Sequence of chain 1.A:
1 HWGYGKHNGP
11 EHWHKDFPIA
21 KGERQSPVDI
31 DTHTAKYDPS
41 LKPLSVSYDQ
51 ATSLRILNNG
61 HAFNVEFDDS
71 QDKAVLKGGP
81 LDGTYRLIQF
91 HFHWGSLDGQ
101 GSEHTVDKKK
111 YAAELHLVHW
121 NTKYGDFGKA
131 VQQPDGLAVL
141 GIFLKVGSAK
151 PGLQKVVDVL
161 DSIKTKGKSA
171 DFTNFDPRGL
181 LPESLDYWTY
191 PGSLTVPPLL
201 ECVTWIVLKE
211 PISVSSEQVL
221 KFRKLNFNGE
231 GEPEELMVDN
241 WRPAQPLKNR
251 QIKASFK

Binding-site contacts:
Ligand atom C10 contacts residue HIS91 of chain 1.A at 3.3 Å.
Ligand atom N4 contacts residue ZN1 of chain 1.B at 1.9 Å.
Ligand atom C5 contacts residue VAL196 of chain 1.A at 3.8 Å (hydrophobic).
Ligand atom N4 contacts residue HIS93 of chain 1.A at 3.3 Å (h-bond).
Ligand atom C5 contacts residue HIS91 of chain 1.A at 3.3 Å.
Ligand atom C20 contacts residue VAL196 of chain 1.A at 3.7 Å (hydrophobic).
Ligand atom C17 contacts residue PHE127 of chain 1.A at 2.5 Å (hydrophobic).
Ligand atom S1 contacts residue ZN1 of chain 1.B at 3.1 Å.
Ligand atom F11 contacts residue HIS93 of chain 1.A at 2.9 Å.
Ligand atom C6 contacts residue VAL196 of chain 1.A at 3.5 Å (hydrophobic).
Ligand atom O3 contacts residue VAL196 of chain 1.A at 3.8 Å.
Ligand atom C6 contacts residue HIS91 of chain 1.A at 3.4 Å.
Ligand atom N14 contacts residue HIS91 of chain 1.A at 3.6 Å.
Ligand atom F13 contacts residue ASN64 of chain 1.A at 3.7 Å.
Ligand atom C21 contacts residue PRO198 of chain 1.A at 3.8 Å (hydrophobic).
Ligand atom C22 contacts residue PRO198 of chain 1.A at 3.6 Å (hydrophobic).
Ligand atom O2 contacts residue HIS91 of chain 1.A at 3.4 Å.
Ligand atom O3 contacts residue THR195 of chain 1.A at 2.8 Å (h-bond).
Ligand atom C26 contacts residue HIS61 of chain 1.A at 3.8 Å.
Ligand atom F12 contacts residue VAL196 of chain 1.A at 3.4 Å.
Ligand atom F11 contacts residue VAL196 of chain 1.A at 3.2 Å.
Ligand atom F11 contacts residue HIS91 of chain 1.A at 3.8 Å.
Ligand atom C7 contacts residue VAL196 of chain 1.A at 3.7 Å (hydrophobic).
Ligand atom N4 contacts residue THR195 of chain 1.A at 2.7 Å (h-bond).
Ligand atom N4 contacts residue HIS91 of chain 1.A at 3.4 Å (h-bond).
Ligand atom C23 contacts residue PHE127 of chain 1.A at 3.6 Å (hydrophobic).
Ligand atom F13 contacts residue GLN89 of chain 1.A at 3.0 Å.
Ligand atom F11 contacts residue THR195 of chain 1.A at 3.2 Å.
Ligand atom C5 contacts residue ZN1 of chain 1.B at 3.5 Å.
Ligand atom O2 contacts residue ZN1 of chain 1.B at 3.5 Å.
Ligand atom O3 contacts residue LEU194 of chain 1.A at 3.3 Å.
Ligand atom S24 contacts residue ASN59 of chain 1.A at 3.3 Å (h-bond).
Ligand atom N4 contacts residue HIS116 of chain 1.A at 3.1 Å (h-bond).
Ligand atom F11 contacts residue ZN1 of chain 1.B at 3.0 Å.
Ligand atom C18 contacts residue PHE127 of chain 1.A at 3.3 Å (hydrophobic).
Ligand atom C16 contacts residue VAL118 of chain 1.A at 3.7 Å (hydrophobic).
Ligand atom C25 contacts residue ASN59 of chain 1.A at 3.4 Å.
Ligand atom C6 contacts residue ZN1 of chain 1.B at 3.4 Å.
Ligand atom S1 contacts residue HIS91 of chain 1.A at 3.7 Å.
Ligand atom C16 contacts residue PHE127 of chain 1.A at 3.3 Å (hydrophobic).

The small molecule below binds the protein below.
Small molecule (SMILES): NS(=O)(=O)c1c(F)c(F)c(SCCO)c(F)c1N[C@H]1CCc2ccccc21